Sequence of chain 55.C:
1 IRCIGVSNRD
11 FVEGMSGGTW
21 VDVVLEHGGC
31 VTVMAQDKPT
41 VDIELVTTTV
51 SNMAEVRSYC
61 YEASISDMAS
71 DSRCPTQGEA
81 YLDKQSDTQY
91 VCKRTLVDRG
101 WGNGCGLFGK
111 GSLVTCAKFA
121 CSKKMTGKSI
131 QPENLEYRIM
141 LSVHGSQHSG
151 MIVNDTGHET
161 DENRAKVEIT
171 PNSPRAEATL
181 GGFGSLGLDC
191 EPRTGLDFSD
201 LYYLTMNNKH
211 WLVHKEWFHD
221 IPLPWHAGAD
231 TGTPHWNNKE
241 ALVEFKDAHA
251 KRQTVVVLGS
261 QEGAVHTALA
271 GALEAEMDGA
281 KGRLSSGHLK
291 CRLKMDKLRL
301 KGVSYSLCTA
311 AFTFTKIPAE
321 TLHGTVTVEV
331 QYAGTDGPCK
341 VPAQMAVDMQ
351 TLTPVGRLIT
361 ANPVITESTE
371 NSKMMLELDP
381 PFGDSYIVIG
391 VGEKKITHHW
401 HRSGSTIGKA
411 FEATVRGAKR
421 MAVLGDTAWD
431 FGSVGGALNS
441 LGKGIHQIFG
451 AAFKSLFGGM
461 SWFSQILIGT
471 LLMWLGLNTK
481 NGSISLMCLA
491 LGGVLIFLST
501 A

A protein and the small-molecule ligand that binds it are described below.
Small molecule (SMILES): CC(=O)N[C@H]1[C@H](O[C@H]2[C@H](O)[C@@H](NC(C)=O)CO[C@@H]2CO)O[C@H](CO)[C@@H](O)[C@@H]1O

Binding-site contacts:
Ligand atom O7 contacts residue VAL153 of chain 55.C at 4.1 Å.
Ligand atom O5 contacts residue ASN154 of chain 55.C at 4.1 Å.
Ligand atom C7 contacts residue ASN154 of chain 55.C at 2.2 Å.
Ligand atom C8 contacts residue ASN154 of chain 55.C at 2.3 Å.
Ligand atom N2 contacts residue ASN154 of chain 55.C at 3.2 Å (h-bond).
Ligand atom O7 contacts residue GLY150 of chain 55.C at 4.2 Å.
Ligand atom C1 contacts residue THR156 of chain 55.C at 4.2 Å.
Ligand atom O5 contacts residue THR156 of chain 55.C at 4.0 Å.
Ligand atom O6 contacts residue THR156 of chain 55.C at 2.7 Å (h-bond).
Ligand atom C2 contacts residue ASN154 of chain 55.C at 3.6 Å.
Ligand atom C6 contacts residue THR156 of chain 55.C at 3.7 Å.
Ligand atom C5 contacts residue THR156 of chain 55.C at 4.1 Å.
Ligand atom C1 contacts residue ASN154 of chain 55.C at 3.0 Å.
Ligand atom O7 contacts residue ASN154 of chain 55.C at 2.1 Å (h-bond).